Sequence of chain 2.C:
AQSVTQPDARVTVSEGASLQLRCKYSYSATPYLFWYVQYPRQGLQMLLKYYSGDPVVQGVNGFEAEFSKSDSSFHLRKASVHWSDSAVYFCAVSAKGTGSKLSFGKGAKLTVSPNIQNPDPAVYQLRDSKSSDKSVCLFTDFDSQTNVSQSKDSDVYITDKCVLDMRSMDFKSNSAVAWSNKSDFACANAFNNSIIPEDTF

Binding-site contacts:
Ligand atom OD2 contacts residue TYR52 of chain 2.D at 3.4 Å.
Ligand atom OD1 contacts residue GLY101 of chain 2.C at 3.3 Å (h-bond).
Ligand atom CG1 contacts residue TRP74 of chain 2.A at 3.3 Å (hydrophobic).
Ligand atom OXT contacts residue THR144 of chain 2.A at 2.5 Å (h-bond).
Ligand atom CG contacts residue ASN78 of chain 2.A at 3.1 Å.
Ligand atom O contacts residue TYR85 of chain 2.A at 3.3 Å (h-bond).
Ligand atom O contacts residue TRP148 of chain 2.A at 3.0 Å.
Ligand atom OD1 contacts residue TYR52 of chain 2.D at 2.6 Å (h-bond).
Ligand atom CB contacts residue ASN78 of chain 2.A at 3.2 Å.
Ligand atom O contacts residue TRP74 of chain 2.A at 2.8 Å (h-bond).
Ligand atom CA contacts residue THR144 of chain 2.A at 3.2 Å.
Ligand atom CB contacts residue GLU164 of chain 2.A at 3.0 Å.
Ligand atom CG contacts residue GLY101 of chain 2.C at 3.3 Å.
Ligand atom N contacts residue TRP168 of chain 2.A at 3.2 Å.
Ligand atom O contacts residue TRP148 of chain 2.A at 2.7 Å (h-bond).
Ligand atom OXT contacts residue TYR85 of chain 2.A at 2.8 Å (h-bond).
Ligand atom OD2 contacts residue ASN32 of chain 2.D at 2.7 Å (h-bond).
Ligand atom CG contacts residue GLU164 of chain 2.A at 2.9 Å.
Ligand atom N contacts residue TYR160 of chain 2.A at 3.1 Å.
Ligand atom CB contacts residue ARG63 of chain 2.A at 3.2 Å.
Ligand atom OE1 contacts residue ARG63 of chain 2.A at 2.8 Å (salt-bridge).
Ligand atom OG contacts residue ARG98 of chain 2.A at 3.0 Å (salt-bridge).
Ligand atom CG contacts residue ASN32 of chain 2.D at 3.2 Å.
Ligand atom OD2 contacts residue TYR36 of chain 2.C at 3.0 Å (h-bond).
Ligand atom C contacts residue THR144 of chain 2.A at 3.2 Å.
Ligand atom OD2 contacts residue TYR156 of chain 2.A at 3.3 Å (h-bond).
Ligand atom CB contacts residue THR144 of chain 2.A at 3.4 Å.
Ligand atom N contacts residue ASN78 of chain 2.A at 2.7 Å (h-bond).
Ligand atom CG2 contacts residue GLN71 of chain 2.A at 3.3 Å.
Ligand atom OD2 contacts residue LYS100 of chain 2.C at 3.3 Å.
Ligand atom CD1 contacts residue ASN78 of chain 2.A at 3.4 Å.
Ligand atom OD2 contacts residue GLY101 of chain 2.C at 2.7 Å (h-bond).
Ligand atom OD1 contacts residue TRP74 of chain 2.A at 3.2 Å (h-bond).
Ligand atom O contacts residue LYS100 of chain 2.C at 2.8 Å (salt-bridge).
Ligand atom CE contacts residue ALA153 of chain 2.A at 3.3 Å (hydrophobic).
Ligand atom O contacts residue LYS147 of chain 2.A at 3.0 Å (salt-bridge).
Ligand atom OD1 contacts residue ASN78 of chain 2.A at 3.1 Å (h-bond).
Ligand atom CD1 contacts residue VAL67 of chain 2.A at 3.2 Å (hydrophobic).
Ligand atom C contacts residue TYR160 of chain 2.A at 3.0 Å (hydrophobic).
Ligand atom O contacts residue TYR156 of chain 2.A at 2.8 Å (h-bond).

Sequence of chain 2.A:
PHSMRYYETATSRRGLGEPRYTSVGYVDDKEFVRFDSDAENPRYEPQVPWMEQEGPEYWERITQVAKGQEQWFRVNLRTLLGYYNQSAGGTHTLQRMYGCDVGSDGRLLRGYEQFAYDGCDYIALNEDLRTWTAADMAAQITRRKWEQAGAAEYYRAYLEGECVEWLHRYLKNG

A small-molecule ligand and the protein it binds are described below.
Small molecule (SMILES): CSCC[C@H](NC(=O)[C@@H]1CCCN1C(=O)[C@@H](NC(=O)[C@H](CC(=O)O)NC(=O)[C@H](CO)NC(=O)[C@H](CC(C)C)NC(=O)[C@@H](N)CCC(N)=O)C(C)C)C(=O)N[C@@H](CC(=O)O)C(=O)N[C@@H](CC(C)C)C(=O)O

Sequence of chain 2.D:
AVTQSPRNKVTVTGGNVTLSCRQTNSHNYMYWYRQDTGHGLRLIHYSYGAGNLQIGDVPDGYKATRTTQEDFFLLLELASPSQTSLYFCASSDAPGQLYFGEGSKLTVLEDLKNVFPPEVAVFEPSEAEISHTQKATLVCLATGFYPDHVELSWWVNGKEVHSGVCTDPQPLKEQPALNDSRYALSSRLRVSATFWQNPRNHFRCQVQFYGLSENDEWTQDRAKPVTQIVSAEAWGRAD